Binding-site contacts:
Ligand atom C6' contacts residue GLU162 of chain 1.G at 3.4 Å.
Ligand atom O3D contacts residue GLY274 of chain 1.G at 2.8 Å (h-bond).
Ligand atom O4' contacts residue LYS221 of chain 1.G at 2.9 Å (salt-bridge).
Ligand atom O4D contacts residue PHE273 of chain 1.G at 3.4 Å.
Ligand atom O'P contacts residue GLU162 of chain 1.G at 3.5 Å (salt-bridge).
Ligand atom C3D contacts residue PHE339 of chain 1.G at 3.5 Å (hydrophobic).
Ligand atom O'P contacts residue ASN225 of chain 1.G at 2.8 Å (h-bond).
Ligand atom O2' contacts residue ARG261 of chain 1.H at 2.8 Å (salt-bridge).
Ligand atom C5D contacts residue GLY274 of chain 1.G at 3.6 Å.
Ligand atom O3' contacts residue ARG261 of chain 1.H at 3.0 Å (salt-bridge).
Ligand atom O4 contacts residue LYS268 of chain 1.G at 3.1 Å (salt-bridge).
Ligand atom O'P contacts residue CYS277 of chain 1.G at 3.4 Å.
Ligand atom O4' contacts residue PHE163 of chain 1.G at 3.4 Å.
Ligand atom N3 contacts residue LYS268 of chain 1.G at 2.9 Å (salt-bridge).
Ligand atom C3' contacts residue LEU164 of chain 1.G at 3.5 Å (hydrophobic).
Ligand atom O'Q contacts residue GLU162 of chain 1.G at 2.8 Å (salt-bridge).
Ligand atom O2B contacts residue GLU166 of chain 1.G at 2.9 Å (salt-bridge).
Ligand atom O4 contacts residue PHE266 of chain 1.G at 3.3 Å.
Ligand atom C4D contacts residue GLY274 of chain 1.G at 3.4 Å.
Ligand atom O2A contacts residue PHE266 of chain 1.G at 3.5 Å.
Ligand atom O3A contacts residue LYS340 of chain 1.G at 3.1 Å (salt-bridge).
Ligand atom C6 contacts residue ILE232 of chain 1.G at 3.5 Å (hydrophobic).
Ligand atom O5' contacts residue CYS277 of chain 1.G at 3.5 Å.
Ligand atom O2D contacts residue ARG443 of chain 1.G at 3.0 Å (salt-bridge).
Ligand atom C1' contacts residue PHE278 of chain 1.G at 3.5 Å (hydrophobic).
Ligand atom O2D contacts residue PHE339 of chain 1.G at 3.4 Å (h-bond).
Ligand atom O'P contacts residue LYS221 of chain 1.G at 3.2 Å (salt-bridge).
Ligand atom O2 contacts residue SER270 of chain 1.G at 2.7 Å (h-bond).
Ligand atom C6' contacts residue CYS277 of chain 1.G at 3.2 Å (hydrophobic).
Ligand atom O2A contacts residue PHE278 of chain 1.G at 3.3 Å.
Ligand atom O4D contacts residue ILE232 of chain 1.G at 3.4 Å.
Ligand atom C5' contacts residue LEU164 of chain 1.G at 3.3 Å (hydrophobic).
Ligand atom N1 contacts residue ILE232 of chain 1.G at 3.4 Å.
Ligand atom O3D contacts residue PHE339 of chain 1.G at 2.8 Å (h-bond).
Ligand atom O1A contacts residue LYS340 of chain 1.G at 3.3 Å (salt-bridge).
Ligand atom O'Q contacts residue LEU164 of chain 1.G at 3.5 Å (h-bond).
Ligand atom C4' contacts residue LYS221 of chain 1.G at 3.4 Å.
Ligand atom O4' contacts residue LEU164 of chain 1.G at 2.7 Å (h-bond).
Ligand atom C4' contacts residue LEU164 of chain 1.G at 3.3 Å (hydrophobic).
Ligand atom O'Q contacts residue CYS277 of chain 1.G at 3.1 Å (h-bond).

A small-molecule ligand and the protein it binds are described below.
Small molecule (SMILES): O=C(O)[C@H]1O[C@H](O[P](=O)(O)O[P](=O)(O)OC[C@H]2O[C@@H](n3ccc(=O)[nH]c3=O)[C@H](O)[C@@H]2O)[C@H](O)[C@@H](O)[C@@H]1O

Sequence of chain 1.G:
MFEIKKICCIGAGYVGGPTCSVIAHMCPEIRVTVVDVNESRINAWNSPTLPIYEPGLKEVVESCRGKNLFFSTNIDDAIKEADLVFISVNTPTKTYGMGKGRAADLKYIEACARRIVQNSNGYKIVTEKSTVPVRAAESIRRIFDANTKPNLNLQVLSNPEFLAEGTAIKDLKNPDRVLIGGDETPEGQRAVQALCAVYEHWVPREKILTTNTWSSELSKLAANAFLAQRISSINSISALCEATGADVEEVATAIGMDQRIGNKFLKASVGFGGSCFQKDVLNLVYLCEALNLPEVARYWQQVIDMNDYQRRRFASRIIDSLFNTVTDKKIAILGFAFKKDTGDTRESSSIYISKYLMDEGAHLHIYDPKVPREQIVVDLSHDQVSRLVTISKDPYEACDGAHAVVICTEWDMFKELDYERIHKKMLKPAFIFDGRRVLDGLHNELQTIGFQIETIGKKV

Sequence of chain 1.H:
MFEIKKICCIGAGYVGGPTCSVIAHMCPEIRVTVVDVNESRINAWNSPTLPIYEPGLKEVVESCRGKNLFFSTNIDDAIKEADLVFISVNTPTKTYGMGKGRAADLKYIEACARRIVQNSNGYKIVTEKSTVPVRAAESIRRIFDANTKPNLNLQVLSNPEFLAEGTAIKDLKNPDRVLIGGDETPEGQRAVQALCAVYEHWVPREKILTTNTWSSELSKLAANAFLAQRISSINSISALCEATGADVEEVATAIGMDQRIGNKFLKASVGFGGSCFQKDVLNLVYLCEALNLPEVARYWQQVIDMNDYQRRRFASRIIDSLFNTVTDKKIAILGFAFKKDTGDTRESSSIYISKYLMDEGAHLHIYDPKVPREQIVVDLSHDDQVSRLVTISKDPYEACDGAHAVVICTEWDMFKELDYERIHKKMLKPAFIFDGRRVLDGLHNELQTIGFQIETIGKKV